Binding-site contacts:
Ligand atom C5 contacts residue ASP201 of chain 10.A at 3.3 Å.
Ligand atom C1' contacts residue PRO203 of chain 10.A at 4.1 Å (hydrophobic).
Ligand atom C5 contacts residue ARG91 of chain 10.A at 4.2 Å.
Ligand atom N3 contacts residue ASP201 of chain 10.A at 4.2 Å.
Ligand atom C8 contacts residue HIS413 of chain 10.A at 3.9 Å.
Ligand atom C4 contacts residue ASP201 of chain 10.A at 3.5 Å.
Ligand atom N1 contacts residue PRO203 of chain 10.A at 3.8 Å.
Ligand atom OP2 contacts residue ASP409 of chain 23.A at 3.2 Å (salt-bridge).
Ligand atom N7 contacts residue ASN392 of chain 10.A at 4.2 Å.
Ligand atom C4 contacts residue PRO203 of chain 10.A at 4.1 Å (hydrophobic).
Ligand atom O3' contacts residue PRO414 of chain 10.A at 4.2 Å.
Ligand atom N1 contacts residue VAL202 of chain 10.A at 3.5 Å.
Ligand atom N6 contacts residue GLY422 of chain 10.A at 3.3 Å (h-bond).
Ligand atom N6 contacts residue GLY420 of chain 10.A at 3.7 Å.
Ligand atom C2 contacts residue GLY422 of chain 10.A at 3.2 Å.
Ligand atom N4 contacts residue ASP201 of chain 10.A at 2.6 Å.
Ligand atom C5 contacts residue PRO203 of chain 10.A at 4.0 Å (hydrophobic).
Ligand atom C5 contacts residue VAL202 of chain 10.A at 3.6 Å (hydrophobic).
Ligand atom C6 contacts residue GLY422 of chain 10.A at 3.7 Å.
Ligand atom C2 contacts residue PRO203 of chain 10.A at 4.0 Å (hydrophobic).
Ligand atom C6 contacts residue SER415 of chain 10.A at 4.1 Å.
Ligand atom N7 contacts residue SER415 of chain 10.A at 3.9 Å.
Ligand atom C2 contacts residue VAL202 of chain 10.A at 4.1 Å (hydrophobic).
Ligand atom N6 contacts residue VAL202 of chain 10.A at 4.2 Å.
Ligand atom N1 contacts residue PRO203 of chain 10.A at 4.2 Å.
Ligand atom C5 contacts residue PRO203 of chain 10.A at 3.8 Å (hydrophobic).
Ligand atom C4 contacts residue PRO203 of chain 10.A at 4.0 Å (hydrophobic).
Ligand atom N1 contacts residue GLY422 of chain 10.A at 2.9 Å (h-bond).
Ligand atom C6 contacts residue PRO203 of chain 10.A at 4.0 Å (hydrophobic).
Ligand atom C6 contacts residue PRO203 of chain 10.A at 4.0 Å (hydrophobic).
Ligand atom N7 contacts residue PRO203 of chain 10.A at 4.1 Å.
Ligand atom C2' contacts residue PRO203 of chain 10.A at 3.3 Å (hydrophobic).
Ligand atom N6 contacts residue SER415 of chain 10.A at 3.8 Å.
Ligand atom N4 contacts residue VAL202 of chain 10.A at 2.9 Å (h-bond).
Ligand atom N6 contacts residue PHE421 of chain 10.A at 3.8 Å.
Ligand atom C2' contacts residue HIS413 of chain 10.A at 3.7 Å.
Ligand atom C6 contacts residue VAL202 of chain 10.A at 4.1 Å (hydrophobic).
Ligand atom C4 contacts residue VAL202 of chain 10.A at 3.7 Å (hydrophobic).
Ligand atom N7 contacts residue HIS413 of chain 10.A at 4.2 Å.
Ligand atom C2' contacts residue PRO414 of chain 10.A at 3.6 Å (hydrophobic).

Sequence of chain 10.A:
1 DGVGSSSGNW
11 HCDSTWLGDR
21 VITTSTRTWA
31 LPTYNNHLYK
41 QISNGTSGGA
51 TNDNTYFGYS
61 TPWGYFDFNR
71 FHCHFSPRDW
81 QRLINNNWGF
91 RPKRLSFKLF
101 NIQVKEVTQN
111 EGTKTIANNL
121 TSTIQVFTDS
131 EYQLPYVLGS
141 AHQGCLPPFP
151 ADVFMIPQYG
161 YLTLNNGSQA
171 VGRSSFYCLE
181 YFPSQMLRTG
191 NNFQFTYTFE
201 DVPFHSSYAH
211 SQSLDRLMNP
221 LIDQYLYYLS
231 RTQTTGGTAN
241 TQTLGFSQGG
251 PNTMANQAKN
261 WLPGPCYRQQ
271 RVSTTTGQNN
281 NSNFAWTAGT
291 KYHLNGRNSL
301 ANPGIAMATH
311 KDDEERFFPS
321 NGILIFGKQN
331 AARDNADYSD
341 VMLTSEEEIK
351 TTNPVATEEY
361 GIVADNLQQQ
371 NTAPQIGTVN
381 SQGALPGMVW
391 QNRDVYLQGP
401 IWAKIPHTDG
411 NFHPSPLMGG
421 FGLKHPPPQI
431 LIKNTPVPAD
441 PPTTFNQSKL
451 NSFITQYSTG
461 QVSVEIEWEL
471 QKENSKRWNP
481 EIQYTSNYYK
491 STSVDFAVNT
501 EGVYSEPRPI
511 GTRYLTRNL

Sequence of chain 23.A:
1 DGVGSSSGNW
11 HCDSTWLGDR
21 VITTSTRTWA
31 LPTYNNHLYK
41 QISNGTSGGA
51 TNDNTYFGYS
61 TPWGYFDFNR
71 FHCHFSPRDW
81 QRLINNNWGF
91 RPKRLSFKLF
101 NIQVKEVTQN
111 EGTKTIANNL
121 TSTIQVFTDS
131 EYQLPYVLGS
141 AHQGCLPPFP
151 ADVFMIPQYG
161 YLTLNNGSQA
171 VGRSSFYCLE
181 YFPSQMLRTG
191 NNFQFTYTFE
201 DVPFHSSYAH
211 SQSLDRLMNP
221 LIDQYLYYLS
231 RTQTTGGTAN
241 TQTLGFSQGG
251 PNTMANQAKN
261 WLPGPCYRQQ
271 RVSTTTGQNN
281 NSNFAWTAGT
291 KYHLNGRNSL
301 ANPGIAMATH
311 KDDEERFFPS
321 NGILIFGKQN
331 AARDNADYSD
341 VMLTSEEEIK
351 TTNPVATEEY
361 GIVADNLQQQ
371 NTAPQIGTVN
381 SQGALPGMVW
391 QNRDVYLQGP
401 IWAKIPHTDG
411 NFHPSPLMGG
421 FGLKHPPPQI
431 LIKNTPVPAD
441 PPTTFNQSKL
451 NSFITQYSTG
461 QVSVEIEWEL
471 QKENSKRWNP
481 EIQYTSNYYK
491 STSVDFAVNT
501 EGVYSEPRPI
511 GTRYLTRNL

The small molecule below binds the protein below.
Small molecule (SMILES): Nc1ccn([C@H]2C[C@H](O[P](=O)(O)OC[C@H]3O[C@@H](n4cnc5c(N)ncnc54)C[C@@H]3O)[C@@H](CO)O2)c(=O)n1